Sequence of chain 1.M:
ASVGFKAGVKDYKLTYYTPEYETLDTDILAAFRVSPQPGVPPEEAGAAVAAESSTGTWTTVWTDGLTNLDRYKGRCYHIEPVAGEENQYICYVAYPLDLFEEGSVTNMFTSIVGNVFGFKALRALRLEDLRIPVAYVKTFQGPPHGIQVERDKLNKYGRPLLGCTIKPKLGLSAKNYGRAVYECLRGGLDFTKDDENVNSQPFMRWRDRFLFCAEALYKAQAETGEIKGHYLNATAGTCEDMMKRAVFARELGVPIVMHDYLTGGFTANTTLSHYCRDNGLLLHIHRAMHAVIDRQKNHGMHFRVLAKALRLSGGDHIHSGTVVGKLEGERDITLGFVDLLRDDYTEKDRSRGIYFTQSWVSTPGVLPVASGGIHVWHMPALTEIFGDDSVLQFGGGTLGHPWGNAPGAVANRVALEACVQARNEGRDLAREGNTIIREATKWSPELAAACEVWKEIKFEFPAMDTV

The small molecule below binds the protein below.
Small molecule (SMILES): O=P(O)(O)OC[C@@H](O)[C@H](O)C(O)(O)COP(=O)(O)O

Sequence of chain 1.O:
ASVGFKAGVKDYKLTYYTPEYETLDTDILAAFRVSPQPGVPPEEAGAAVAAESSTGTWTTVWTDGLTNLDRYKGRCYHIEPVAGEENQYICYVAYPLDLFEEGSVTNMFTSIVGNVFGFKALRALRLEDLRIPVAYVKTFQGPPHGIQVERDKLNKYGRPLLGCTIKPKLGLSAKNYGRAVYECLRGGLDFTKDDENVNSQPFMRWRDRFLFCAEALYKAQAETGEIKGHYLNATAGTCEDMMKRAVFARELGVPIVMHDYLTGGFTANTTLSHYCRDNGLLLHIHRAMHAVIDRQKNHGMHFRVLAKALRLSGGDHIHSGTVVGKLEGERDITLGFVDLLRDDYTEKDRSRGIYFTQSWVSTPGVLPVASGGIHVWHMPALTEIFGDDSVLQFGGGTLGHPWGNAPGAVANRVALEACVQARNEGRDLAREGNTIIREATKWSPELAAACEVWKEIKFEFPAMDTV

Binding-site contacts:
Ligand atom O1P contacts residue GLY404 of chain 1.O at 2.7 Å (h-bond).
Ligand atom O3 contacts residue HIS294 of chain 1.O at 3.7 Å.
Ligand atom O3P contacts residue TRP66 of chain 1.M at 3.6 Å.
Ligand atom O5P contacts residue HIS327 of chain 1.O at 2.7 Å (h-bond).
Ligand atom O21 contacts residue GLU60 of chain 1.M at 2.9 Å (salt-bridge).
Ligand atom O22 contacts residue GLU60 of chain 1.M at 3.9 Å.
Ligand atom O1P contacts residue TRP66 of chain 1.M at 3.9 Å.
Ligand atom O4P contacts residue ARG295 of chain 1.O at 2.9 Å (salt-bridge).
Ligand atom O22 contacts residue LYS175 of chain 1.O at 3.0 Å (salt-bridge).
Ligand atom O3P contacts residue LYS334 of chain 1.O at 3.1 Å (salt-bridge).
Ligand atom O3 contacts residue GLU204 of chain 1.O at 2.9 Å (salt-bridge).
Ligand atom O2P contacts residue GLY404 of chain 1.O at 3.9 Å.
Ligand atom P1 contacts residue GLY404 of chain 1.O at 3.9 Å.
Ligand atom C1 contacts residue SER379 of chain 1.O at 3.7 Å.
Ligand atom O3P contacts residue GLY380 of chain 1.O at 3.3 Å.
Ligand atom C3 contacts residue GLU204 of chain 1.O at 3.6 Å.
Ligand atom O5 contacts residue LEU335 of chain 1.O at 3.2 Å.
Ligand atom O3 contacts residue ASP203 of chain 1.O at 3.7 Å.
Ligand atom O4 contacts residue HIS327 of chain 1.O at 3.8 Å.
Ligand atom O22 contacts residue ASP203 of chain 1.O at 3.1 Å (salt-bridge).
Ligand atom O4P contacts residue LEU335 of chain 1.O at 3.6 Å.
Ligand atom O1 contacts residue LYS334 of chain 1.O at 3.9 Å.
Ligand atom O21 contacts residue LYS334 of chain 1.O at 3.1 Å (salt-bridge).
Ligand atom O22 contacts residue LYS177 of chain 1.O at 3.3 Å (salt-bridge).
Ligand atom P1 contacts residue THR65 of chain 1.M at 3.9 Å.
Ligand atom O4 contacts residue SER379 of chain 1.O at 2.8 Å (h-bond).
Ligand atom O1P contacts residue LYS175 of chain 1.O at 3.3 Å.
Ligand atom O6P contacts residue HIS327 of chain 1.O at 3.5 Å (h-bond).
Ligand atom C5 contacts residue ASN123 of chain 1.M at 3.8 Å.
Ligand atom C2 contacts residue GLU60 of chain 1.M at 3.9 Å.
Ligand atom P2 contacts residue HIS327 of chain 1.O at 3.6 Å.
Ligand atom O3P contacts residue GLY381 of chain 1.O at 2.9 Å (h-bond).
Ligand atom O6P contacts residue ARG295 of chain 1.O at 3.2 Å (salt-bridge).
Ligand atom P2 contacts residue ARG295 of chain 1.O at 3.8 Å.
Ligand atom C3 contacts residue ASN123 of chain 1.M at 3.8 Å.
Ligand atom O1P contacts residue THR65 of chain 1.M at 3.0 Å (h-bond).
Ligand atom O5P contacts residue SER379 of chain 1.O at 3.3 Å (h-bond).
Ligand atom O2P contacts residue GLY403 of chain 1.O at 2.8 Å (h-bond).
Ligand atom O1 contacts residue LYS175 of chain 1.O at 3.2 Å (salt-bridge).
Ligand atom O1P contacts residue GLY403 of chain 1.O at 3.4 Å.